Binding-site contacts:
Ligand atom CAJ contacts residue TYR132 of chain 1.A at 3.7 Å (hydrophobic).
Ligand atom CAH contacts residue TYR132 of chain 1.A at 3.7 Å (hydrophobic).
Ligand atom OAB contacts residue ILE57 of chain 1.A at 3.8 Å.
Ligand atom CAI contacts residue PHE68 of chain 1.A at 4.5 Å (hydrophobic).
Ligand atom OAA contacts residue PHE50 of chain 1.A at 2.7 Å (h-bond).
Ligand atom CAD contacts residue ALA115 of chain 1.A at 3.8 Å (hydrophobic).
Ligand atom CAI contacts residue LEU117 of chain 1.A at 4.0 Å (hydrophobic).
Ligand atom OAA contacts residue LEU36 of chain 1.A at 4.0 Å.
Ligand atom OAA contacts residue TYR132 of chain 1.A at 4.2 Å.
Ligand atom OAA contacts residue LEU128 of chain 1.A at 3.7 Å.
Ligand atom CAJ contacts residue PHE68 of chain 1.A at 3.8 Å (hydrophobic).
Ligand atom CAI contacts residue TYR132 of chain 1.A at 3.5 Å (hydrophobic).
Ligand atom CAG contacts residue LEU117 of chain 1.A at 3.6 Å (hydrophobic).
Ligand atom OAB contacts residue LEU66 of chain 1.A at 4.1 Å.
Ligand atom CAE contacts residue LEU117 of chain 1.A at 4.2 Å (hydrophobic).
Ligand atom CAD contacts residue PHE102 of chain 1.A at 3.5 Å (hydrophobic).
Ligand atom CAE contacts residue PHE50 of chain 1.A at 3.4 Å (hydrophobic).
Ligand atom CAI contacts residue LEU128 of chain 1.A at 4.1 Å (hydrophobic).
Ligand atom CAG contacts residue LEU52 of chain 1.A at 4.3 Å (hydrophobic).
Ligand atom CAH contacts residue ALA115 of chain 1.A at 4.0 Å (hydrophobic).
Ligand atom OAB contacts residue LEU113 of chain 1.A at 4.5 Å.
Ligand atom CAG contacts residue PHE68 of chain 1.A at 4.4 Å (hydrophobic).
Ligand atom CAE contacts residue LEU52 of chain 1.A at 3.8 Å (hydrophobic).
Ligand atom OAA contacts residue LEU52 of chain 1.A at 3.9 Å.
Ligand atom CAF contacts residue TYR132 of chain 1.A at 3.8 Å (hydrophobic).
Ligand atom CAC contacts residue PHE50 of chain 1.A at 3.4 Å (hydrophobic).
Ligand atom OAB contacts residue PHE102 of chain 1.A at 4.0 Å.
Ligand atom CAF contacts residue ALA115 of chain 1.A at 3.9 Å (hydrophobic).
Ligand atom CAE contacts residue LEU128 of chain 1.A at 4.3 Å (hydrophobic).
Ligand atom CAC contacts residue LEU52 of chain 1.A at 3.1 Å (hydrophobic).

Sequence of chain 1.A:
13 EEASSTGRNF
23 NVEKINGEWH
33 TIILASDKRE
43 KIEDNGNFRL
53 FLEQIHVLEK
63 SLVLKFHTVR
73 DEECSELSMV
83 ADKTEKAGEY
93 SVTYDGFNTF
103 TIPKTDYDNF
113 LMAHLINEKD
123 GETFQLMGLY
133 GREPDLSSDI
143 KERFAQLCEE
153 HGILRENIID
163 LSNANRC

The protein below binds the small molecule below.
Small molecule (SMILES): OCCCCCCCCO